A protein and the small-molecule ligand that binds it are described below.
Small molecule (SMILES): CC(=O)N[C@H]1[C@H](O[C@H]2[C@H](O)[C@@H](NC(C)=O)CO[C@@H]2CO)O[C@H](CO)[C@@H](O)[C@@H]1O

Binding-site contacts:
Ligand atom C3 contacts residue THR1087 of chain 1.D at 3.9 Å.
Ligand atom O5 contacts residue ASN1085 of chain 1.D at 2.4 Å (h-bond).
Ligand atom O4 contacts residue HIS1088 of chain 1.D at 3.9 Å.
Ligand atom C2 contacts residue ASN1085 of chain 1.D at 2.5 Å.
Ligand atom C3 contacts residue ASN1085 of chain 1.D at 3.8 Å.
Ligand atom C8 contacts residue ASN1085 of chain 1.D at 3.8 Å.
Ligand atom C5 contacts residue PHE1090 of chain 1.D at 3.6 Å (hydrophobic).
Ligand atom C5 contacts residue HIS1088 of chain 1.D at 4.3 Å.
Ligand atom C2 contacts residue THR1087 of chain 1.D at 4.0 Å.
Ligand atom O5 contacts residue PHE1090 of chain 1.D at 3.5 Å.
Ligand atom C5 contacts residue ASN1085 of chain 1.D at 3.7 Å.
Ligand atom C1 contacts residue ASN1085 of chain 1.D at 1.4 Å.
Ligand atom C3 contacts residue HIS1088 of chain 1.D at 4.0 Å.
Ligand atom O7 contacts residue HIS1088 of chain 1.D at 3.1 Å.
Ligand atom O7 contacts residue ASN1085 of chain 1.D at 3.6 Å (h-bond).
Ligand atom C4 contacts residue HIS1088 of chain 1.D at 4.3 Å.
Ligand atom C6 contacts residue PHE1090 of chain 1.D at 3.5 Å (hydrophobic).
Ligand atom C8 contacts residue THR1087 of chain 1.D at 4.1 Å.
Ligand atom C7 contacts residue HIS1088 of chain 1.D at 4.1 Å.
Ligand atom C7 contacts residue ASN1085 of chain 1.D at 3.5 Å.
Ligand atom N2 contacts residue THR1087 of chain 1.D at 3.4 Å (h-bond).
Ligand atom C1 contacts residue THR1087 of chain 1.D at 4.0 Å.
Ligand atom C1 contacts residue PHE1090 of chain 1.D at 4.2 Å (hydrophobic).
Ligand atom N2 contacts residue ASN1085 of chain 1.D at 2.9 Å (h-bond).
Ligand atom C4 contacts residue ASN1085 of chain 1.D at 4.3 Å.

Sequence of chain 1.D:
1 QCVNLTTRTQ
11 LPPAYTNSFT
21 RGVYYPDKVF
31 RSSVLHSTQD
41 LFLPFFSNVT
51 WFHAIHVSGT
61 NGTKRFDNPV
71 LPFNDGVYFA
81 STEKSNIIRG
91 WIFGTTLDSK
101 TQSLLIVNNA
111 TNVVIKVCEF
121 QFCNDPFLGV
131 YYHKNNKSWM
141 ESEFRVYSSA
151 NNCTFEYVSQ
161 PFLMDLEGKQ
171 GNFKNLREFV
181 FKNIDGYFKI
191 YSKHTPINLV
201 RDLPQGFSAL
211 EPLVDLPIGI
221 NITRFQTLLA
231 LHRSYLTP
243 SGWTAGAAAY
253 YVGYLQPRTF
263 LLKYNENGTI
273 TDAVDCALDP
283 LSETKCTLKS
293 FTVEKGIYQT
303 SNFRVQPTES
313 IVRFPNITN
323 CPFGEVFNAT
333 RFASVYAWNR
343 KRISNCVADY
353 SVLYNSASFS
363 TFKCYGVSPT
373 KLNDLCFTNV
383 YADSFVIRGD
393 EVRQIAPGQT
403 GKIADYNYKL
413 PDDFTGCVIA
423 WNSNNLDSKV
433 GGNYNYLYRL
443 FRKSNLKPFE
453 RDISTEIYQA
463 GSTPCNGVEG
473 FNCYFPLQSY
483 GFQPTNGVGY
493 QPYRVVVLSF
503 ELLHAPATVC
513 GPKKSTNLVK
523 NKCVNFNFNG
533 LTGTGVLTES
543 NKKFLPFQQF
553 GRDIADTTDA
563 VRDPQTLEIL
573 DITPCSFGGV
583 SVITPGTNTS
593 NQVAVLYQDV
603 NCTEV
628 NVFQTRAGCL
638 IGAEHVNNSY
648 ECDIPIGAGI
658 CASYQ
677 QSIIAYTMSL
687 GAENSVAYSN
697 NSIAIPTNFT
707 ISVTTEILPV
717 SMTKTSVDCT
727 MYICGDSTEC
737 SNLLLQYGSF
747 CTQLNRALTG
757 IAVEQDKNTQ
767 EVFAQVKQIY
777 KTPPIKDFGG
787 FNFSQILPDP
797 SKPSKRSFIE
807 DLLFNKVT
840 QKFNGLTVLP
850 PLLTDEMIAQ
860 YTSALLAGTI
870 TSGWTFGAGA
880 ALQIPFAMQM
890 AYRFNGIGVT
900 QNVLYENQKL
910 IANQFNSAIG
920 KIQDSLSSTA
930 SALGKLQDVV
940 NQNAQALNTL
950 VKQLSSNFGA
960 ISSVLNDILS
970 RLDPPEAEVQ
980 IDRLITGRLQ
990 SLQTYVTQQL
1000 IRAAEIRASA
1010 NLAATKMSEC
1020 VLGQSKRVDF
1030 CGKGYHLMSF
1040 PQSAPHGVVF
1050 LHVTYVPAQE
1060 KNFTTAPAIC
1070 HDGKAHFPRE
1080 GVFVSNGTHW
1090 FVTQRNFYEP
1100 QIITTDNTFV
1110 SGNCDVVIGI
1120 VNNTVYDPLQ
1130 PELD